Sequence of chain 1.B:
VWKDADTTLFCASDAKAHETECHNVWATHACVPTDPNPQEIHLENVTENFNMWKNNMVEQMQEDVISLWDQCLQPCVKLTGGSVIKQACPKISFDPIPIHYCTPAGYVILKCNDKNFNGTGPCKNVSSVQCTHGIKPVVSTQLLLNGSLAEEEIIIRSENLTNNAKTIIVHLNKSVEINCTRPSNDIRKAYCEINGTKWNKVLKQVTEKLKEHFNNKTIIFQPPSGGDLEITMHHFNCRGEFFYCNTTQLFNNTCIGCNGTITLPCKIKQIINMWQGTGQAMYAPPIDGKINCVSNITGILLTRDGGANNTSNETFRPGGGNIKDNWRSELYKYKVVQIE

This small molecule binds to this protein.
Small molecule (SMILES): CC(=O)N[C@@H]1[C@@H](O)[C@H](O)[C@@H](CO)O[C@H]1O

Binding-site contacts:
Ligand atom C2 contacts residue ASN118 of chain 1.B at 2.3 Å.
Ligand atom O4 contacts residue ASN118 of chain 1.B at 4.1 Å.
Ligand atom C1 contacts residue ASN118 of chain 1.B at 1.4 Å.
Ligand atom O7 contacts residue ASN118 of chain 1.B at 2.8 Å (h-bond).
Ligand atom C7 contacts residue ILE156 of chain 1.B at 4.3 Å (hydrophobic).
Ligand atom C7 contacts residue ASN118 of chain 1.B at 2.8 Å.
Ligand atom C8 contacts residue LEU161 of chain 1.B at 3.7 Å (hydrophobic).
Ligand atom O5 contacts residue ASN118 of chain 1.B at 2.4 Å (h-bond).
Ligand atom C5 contacts residue ASN118 of chain 1.B at 3.6 Å.
Ligand atom N2 contacts residue ASN118 of chain 1.B at 2.6 Å (h-bond).
Ligand atom C4 contacts residue ASN118 of chain 1.B at 4.1 Å.
Ligand atom C7 contacts residue HIS220 of chain 1.B at 4.3 Å.
Ligand atom C1 contacts residue THR120 of chain 1.B at 4.2 Å.
Ligand atom C8 contacts residue ILE156 of chain 1.B at 4.0 Å (hydrophobic).
Ligand atom O7 contacts residue HIS220 of chain 1.B at 3.4 Å.
Ligand atom C4 contacts residue THR120 of chain 1.B at 4.5 Å.
Ligand atom O4 contacts residue THR120 of chain 1.B at 3.2 Å (h-bond).
Ligand atom C8 contacts residue SER158 of chain 1.B at 4.1 Å.
Ligand atom C6 contacts residue ASN118 of chain 1.B at 4.4 Å.
Ligand atom O7 contacts residue ILE156 of chain 1.B at 4.2 Å.
Ligand atom C3 contacts residue ASN118 of chain 1.B at 3.7 Å.
Ligand atom C8 contacts residue ASN118 of chain 1.B at 4.0 Å.